Sequence of chain 1.A:
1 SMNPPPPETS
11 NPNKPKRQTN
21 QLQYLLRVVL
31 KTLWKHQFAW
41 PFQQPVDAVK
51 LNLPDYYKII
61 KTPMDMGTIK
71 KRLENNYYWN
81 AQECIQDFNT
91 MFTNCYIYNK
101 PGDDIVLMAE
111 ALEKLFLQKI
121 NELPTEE

Binding-site contacts:
Ligand atom C2 contacts residue ILE105 of chain 1.A at 4.1 Å (hydrophobic).
Ligand atom O5 contacts residue KUH1 of chain 1.C at 3.7 Å.
Ligand atom C4 contacts residue MET108 of chain 1.A at 3.6 Å (hydrophobic).
Ligand atom C3 contacts residue TRP40 of chain 1.A at 4.1 Å (hydrophobic).
Ligand atom O6 contacts residue ASP104 of chain 1.A at 3.5 Å.
Ligand atom C1 contacts residue TRP40 of chain 1.A at 4.2 Å (hydrophobic).
Ligand atom C1 contacts residue KUH1 of chain 1.C at 3.2 Å.
Ligand atom C4 contacts residue TRP40 of chain 1.A at 3.6 Å (hydrophobic).
Ligand atom C1 contacts residue ILE105 of chain 1.A at 3.8 Å (hydrophobic).
Ligand atom C4 contacts residue ASP104 of chain 1.A at 4.4 Å.
Ligand atom C2 contacts residue KUH1 of chain 1.C at 4.1 Å.

The small molecule below binds the protein below.
Small molecule (SMILES): C[C@@H](O)[C@@H](C)O